Sequence of chain 1.C:
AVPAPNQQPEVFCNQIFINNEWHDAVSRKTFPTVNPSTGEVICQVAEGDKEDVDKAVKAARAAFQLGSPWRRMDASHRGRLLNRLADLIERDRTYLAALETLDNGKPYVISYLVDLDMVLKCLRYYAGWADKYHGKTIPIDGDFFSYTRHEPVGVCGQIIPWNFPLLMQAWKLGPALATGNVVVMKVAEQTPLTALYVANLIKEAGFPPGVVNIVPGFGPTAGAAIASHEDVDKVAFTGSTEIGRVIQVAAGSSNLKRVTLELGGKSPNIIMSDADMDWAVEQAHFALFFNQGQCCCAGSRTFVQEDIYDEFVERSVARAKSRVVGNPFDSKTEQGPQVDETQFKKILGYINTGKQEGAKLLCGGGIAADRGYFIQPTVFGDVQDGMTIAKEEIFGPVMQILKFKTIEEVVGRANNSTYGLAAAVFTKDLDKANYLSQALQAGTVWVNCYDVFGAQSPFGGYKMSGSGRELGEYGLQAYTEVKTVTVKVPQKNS

The small molecule below binds the protein below.
Small molecule (SMILES): O=C(NCc1ccc2c(c1)OCO2)c1c(Cl)cccc1Cl

Binding-site contacts:
Ligand atom C18 contacts residue PHE459 of chain 1.C at 3.7 Å (hydrophobic).
Ligand atom CL11 contacts residue MET124 of chain 1.C at 3.2 Å.
Ligand atom C20 contacts residue PHE459 of chain 1.C at 4.0 Å (hydrophobic).
Ligand atom C2 contacts residue ASP457 of chain 1.C at 3.7 Å.
Ligand atom O19 contacts residue LEU173 of chain 1.C at 3.5 Å.
Ligand atom C6 contacts residue PHE459 of chain 1.C at 3.9 Å (hydrophobic).
Ligand atom C20 contacts residue TRP177 of chain 1.C at 3.9 Å (hydrophobic).
Ligand atom C14 contacts residue PHE459 of chain 1.C at 4.0 Å (hydrophobic).
Ligand atom C13 contacts residue ASP457 of chain 1.C at 4.0 Å.
Ligand atom C15 contacts residue PHE296 of chain 1.C at 3.9 Å (hydrophobic).
Ligand atom O21 contacts residue PHE170 of chain 1.C at 3.6 Å.
Ligand atom C15 contacts residue PHE459 of chain 1.C at 3.5 Å (hydrophobic).
Ligand atom O21 contacts residue PHE459 of chain 1.C at 3.5 Å.
Ligand atom C1 contacts residue ASP457 of chain 1.C at 3.3 Å.
Ligand atom C4 contacts residue VAL458 of chain 1.C at 3.9 Å (hydrophobic).
Ligand atom C15 contacts residue CYS301 of chain 1.C at 3.4 Å (hydrophobic).
Ligand atom C17 contacts residue PHE459 of chain 1.C at 3.5 Å (hydrophobic).
Ligand atom C14 contacts residue ASP457 of chain 1.C at 3.5 Å.
Ligand atom CL10 contacts residue PHE292 of chain 1.C at 3.6 Å.
Ligand atom C7 contacts residue ASP457 of chain 1.C at 3.5 Å.
Ligand atom C14 contacts residue PHE296 of chain 1.C at 3.3 Å (hydrophobic).
Ligand atom O9 contacts residue VAL120 of chain 1.C at 4.0 Å.
Ligand atom C3 contacts residue VAL458 of chain 1.C at 4.0 Å (hydrophobic).
Ligand atom O19 contacts residue MET124 of chain 1.C at 3.5 Å.
Ligand atom C12 contacts residue PHE296 of chain 1.C at 3.6 Å (hydrophobic).
Ligand atom C18 contacts residue MET124 of chain 1.C at 3.7 Å (hydrophobic).
Ligand atom C16 contacts residue PHE170 of chain 1.C at 3.6 Å (hydrophobic).
Ligand atom C16 contacts residue PHE459 of chain 1.C at 3.2 Å (hydrophobic).
Ligand atom C5 contacts residue PHE459 of chain 1.C at 3.5 Å (hydrophobic).
Ligand atom C12 contacts residue ASP457 of chain 1.C at 3.9 Å.
Ligand atom N8 contacts residue ASP457 of chain 1.C at 2.8 Å (salt-bridge).
Ligand atom O19 contacts residue PHE459 of chain 1.C at 3.7 Å.
Ligand atom N8 contacts residue PHE292 of chain 1.C at 3.8 Å.
Ligand atom C15 contacts residue ASP457 of chain 1.C at 3.8 Å.
Ligand atom C15 contacts residue PHE170 of chain 1.C at 3.7 Å (hydrophobic).
Ligand atom CL11 contacts residue PHE459 of chain 1.C at 3.9 Å.
Ligand atom C6 contacts residue ASP457 of chain 1.C at 3.8 Å.
Ligand atom C12 contacts residue PHE292 of chain 1.C at 3.7 Å (hydrophobic).
Ligand atom C13 contacts residue PHE296 of chain 1.C at 3.4 Å (hydrophobic).
Ligand atom C20 contacts residue LEU173 of chain 1.C at 3.8 Å (hydrophobic).

Sequence of chain 1.D:
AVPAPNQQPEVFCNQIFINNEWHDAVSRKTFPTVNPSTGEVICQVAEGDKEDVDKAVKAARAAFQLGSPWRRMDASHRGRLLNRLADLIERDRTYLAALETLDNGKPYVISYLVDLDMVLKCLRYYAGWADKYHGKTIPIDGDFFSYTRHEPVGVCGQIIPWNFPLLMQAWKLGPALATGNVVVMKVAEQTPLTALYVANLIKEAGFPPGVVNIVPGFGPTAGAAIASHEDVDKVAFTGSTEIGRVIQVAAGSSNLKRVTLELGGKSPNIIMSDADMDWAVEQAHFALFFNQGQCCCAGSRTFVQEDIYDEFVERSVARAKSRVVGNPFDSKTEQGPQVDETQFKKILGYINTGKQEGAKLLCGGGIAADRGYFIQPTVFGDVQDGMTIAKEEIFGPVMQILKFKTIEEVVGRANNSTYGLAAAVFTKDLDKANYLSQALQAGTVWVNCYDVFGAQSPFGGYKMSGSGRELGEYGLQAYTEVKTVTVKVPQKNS